Sequence of chain 1.GA:
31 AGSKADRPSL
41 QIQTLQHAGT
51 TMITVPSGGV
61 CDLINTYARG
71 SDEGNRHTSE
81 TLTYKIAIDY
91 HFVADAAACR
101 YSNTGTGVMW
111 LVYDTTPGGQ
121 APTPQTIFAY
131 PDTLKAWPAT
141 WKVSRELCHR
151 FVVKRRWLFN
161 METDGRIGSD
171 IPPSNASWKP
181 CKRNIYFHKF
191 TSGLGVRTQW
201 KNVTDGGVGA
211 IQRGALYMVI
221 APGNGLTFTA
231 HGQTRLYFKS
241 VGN

This small molecule binds to this protein.
Small molecule (SMILES): Cc1cn([C@H]2C[C@H](O[P](=O)(O)OC[C@H]3O[C@@H](n4ccc(N)nc4=O)C[C@@H]3O[P](=O)(O)OC[C@H]3O[C@@H](n4ccc(N)nc4=O)C[C@@H]3O[P](=O)(O)OC[C@H]3O[C@@H](n4ccc(N)nc4=O)C[C@@H]3O[P](=O)(O)OC[C@H]3O[C@@H](n4cnc5c(N)ncnc54)C[C@@H]3O)[C@@H](CO[P](=O)(O)O[C@H]3C[C@H](n4cnc5c(N)ncnc54)O[C@@H]3CO[P](=O)(O)O[C@H]3C[C@H](n4cnc5c(N)ncnc54)O[C@@H]3CO[P](=O)(O)O[C@H]3C[C@H](n4cnc5c(N)ncnc54)O[C@@H]3CO[P](=O)(O)O[C@H]3C[C@H](n4cnc5c(N)ncnc54)O[C@@H]3COP(=O)=O)O2)c(=O)[nH]c1=O

Binding-site contacts:
Ligand atom N4 contacts residue TYR113 of chain 1.GA at 3.8 Å.
Ligand atom P contacts residue ARG145 of chain 1.GA at 3.7 Å.
Ligand atom P contacts residue TYR237 of chain 1.AB at 3.8 Å.
Ligand atom C7 contacts residue LEU40 of chain 1.AB at 3.5 Å (hydrophobic).
Ligand atom C2' contacts residue LYS154 of chain 1.GA at 3.6 Å.
Ligand atom C2 contacts residue PHE190 of chain 1.AB at 4.2 Å (hydrophobic).
Ligand atom OP2 contacts residue HIS149 of chain 1.GA at 3.3 Å.
Ligand atom N6 contacts residue PHE190 of chain 1.AB at 3.5 Å.
Ligand atom OP1 contacts residue ILE42 of chain 1.AB at 4.1 Å.
Ligand atom N1 contacts residue PHE190 of chain 1.AB at 3.7 Å.
Ligand atom O3' contacts residue SER39 of chain 1.AB at 4.1 Å.
Ligand atom O3' contacts residue VAL153 of chain 1.GA at 4.2 Å.
Ligand atom C4 contacts residue PHE190 of chain 1.AB at 3.4 Å (hydrophobic).
Ligand atom OP1 contacts residue ARG145 of chain 1.GA at 2.3 Å (salt-bridge).
Ligand atom OP2 contacts residue ARG156 of chain 1.GA at 3.8 Å.
Ligand atom OP2 contacts residue ARG235 of chain 1.AB at 2.5 Å (salt-bridge).
Ligand atom O3' contacts residue TYR237 of chain 1.AB at 3.6 Å.
Ligand atom C2 contacts residue LYS34 of chain 1.GA at 3.3 Å.
Ligand atom P contacts residue HIS149 of chain 1.GA at 3.8 Å.
Ligand atom C2' contacts residue ARG155 of chain 1.GA at 3.1 Å.
Ligand atom C8 contacts residue PHE190 of chain 1.AB at 3.5 Å (hydrophobic).
Ligand atom C1' contacts residue ARG155 of chain 1.GA at 3.6 Å.
Ligand atom O5' contacts residue HIS149 of chain 1.GA at 4.2 Å.
Ligand atom O4 contacts residue LYS85 of chain 1.AB at 3.2 Å (salt-bridge).
Ligand atom C7 contacts residue TYR237 of chain 1.AB at 4.1 Å (hydrophobic).
Ligand atom C5' contacts residue ILE42 of chain 1.AB at 3.8 Å (hydrophobic).
Ligand atom OP2 contacts residue TYR237 of chain 1.AB at 2.7 Å (h-bond).
Ligand atom N3 contacts residue PHE190 of chain 1.AB at 3.9 Å.
Ligand atom OP1 contacts residue VAL153 of chain 1.GA at 3.3 Å.
Ligand atom OP1 contacts residue ARG235 of chain 1.AB at 3.1 Å (salt-bridge).
Ligand atom N3 contacts residue LYS34 of chain 1.GA at 3.3 Å (salt-bridge).
Ligand atom C3' contacts residue ILE42 of chain 1.AB at 3.7 Å (hydrophobic).
Ligand atom OP1 contacts residue HIS149 of chain 1.GA at 3.1 Å.
Ligand atom C2' contacts residue LEU40 of chain 1.AB at 4.0 Å (hydrophobic).
Ligand atom N9 contacts residue PHE190 of chain 1.AB at 3.7 Å.
Ligand atom P contacts residue ARG235 of chain 1.AB at 3.3 Å.
Ligand atom N7 contacts residue PHE190 of chain 1.AB at 3.5 Å.
Ligand atom C5 contacts residue PHE190 of chain 1.AB at 3.3 Å (hydrophobic).
Ligand atom C2' contacts residue TYR237 of chain 1.AB at 4.0 Å (hydrophobic).
Ligand atom C6 contacts residue PHE190 of chain 1.AB at 3.3 Å (hydrophobic).

Sequence of chain 1.AB:
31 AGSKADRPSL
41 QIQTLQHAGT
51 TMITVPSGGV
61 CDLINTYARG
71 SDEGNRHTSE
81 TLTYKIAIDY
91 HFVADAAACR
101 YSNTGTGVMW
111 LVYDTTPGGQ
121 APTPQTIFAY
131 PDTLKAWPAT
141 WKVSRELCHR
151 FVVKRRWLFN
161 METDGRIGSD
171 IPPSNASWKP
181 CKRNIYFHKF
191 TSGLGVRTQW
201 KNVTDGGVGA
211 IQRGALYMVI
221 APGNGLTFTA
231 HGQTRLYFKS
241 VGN